This protein binds this small molecule.
Small molecule (SMILES): OC1C(O)C(O)C(O)C(O)C1O

Binding-site contacts:
Ligand atom C4 contacts residue HIS155 of chain 2.B at 3.5 Å.
Ligand atom O3 contacts residue THR173 of chain 2.B at 4.2 Å.
Ligand atom O6 contacts residue TRP272 of chain 2.B at 3.3 Å.
Ligand atom C3 contacts residue TYR235 of chain 2.B at 3.4 Å (hydrophobic).
Ligand atom O3 contacts residue HIS155 of chain 2.B at 3.1 Å.
Ligand atom C2 contacts residue NAI1 of chain 2.E at 3.4 Å.
Ligand atom O4 contacts residue ASN157 of chain 2.B at 3.6 Å.
Ligand atom C5 contacts residue TRP272 of chain 2.B at 3.9 Å (hydrophobic).
Ligand atom C5 contacts residue ASN157 of chain 2.B at 3.9 Å.
Ligand atom O4 contacts residue THR173 of chain 2.B at 3.9 Å.
Ligand atom O3 contacts residue ARG127 of chain 2.B at 4.2 Å.
Ligand atom O4 contacts residue HIS155 of chain 2.B at 2.4 Å (h-bond).
Ligand atom O4 contacts residue TYR235 of chain 2.B at 3.8 Å.
Ligand atom C2 contacts residue TYR235 of chain 2.B at 4.3 Å (hydrophobic).
Ligand atom O1 contacts residue TRP272 of chain 2.B at 3.3 Å.
Ligand atom O3 contacts residue TYR235 of chain 2.B at 3.9 Å.
Ligand atom C2 contacts residue HIS176 of chain 2.B at 3.8 Å.
Ligand atom C3 contacts residue HIS155 of chain 2.B at 3.7 Å.
Ligand atom O3 contacts residue HIS176 of chain 2.B at 2.9 Å.
Ligand atom O2 contacts residue NAI1 of chain 2.E at 3.2 Å (h-bond).
Ligand atom C4 contacts residue TYR235 of chain 2.B at 4.1 Å (hydrophobic).
Ligand atom C5 contacts residue TYR235 of chain 2.B at 4.1 Å (hydrophobic).
Ligand atom O3 contacts residue ASP172 of chain 2.B at 4.5 Å.
Ligand atom C1 contacts residue TRP272 of chain 2.B at 3.3 Å (hydrophobic).
Ligand atom C2 contacts residue TRP272 of chain 2.B at 4.4 Å (hydrophobic).
Ligand atom C4 contacts residue THR173 of chain 2.B at 4.5 Å.
Ligand atom O2 contacts residue HIS176 of chain 2.B at 2.8 Å (h-bond).
Ligand atom O5 contacts residue TYR235 of chain 2.B at 4.5 Å.
Ligand atom O2 contacts residue ASP172 of chain 2.B at 3.8 Å.
Ligand atom C6 contacts residue TRP272 of chain 2.B at 4.0 Å (hydrophobic).
Ligand atom O2 contacts residue LYS97 of chain 2.B at 4.0 Å.
Ligand atom O5 contacts residue ASN157 of chain 2.B at 2.7 Å (h-bond).
Ligand atom O1 contacts residue NAI1 of chain 2.E at 2.7 Å (h-bond).
Ligand atom C3 contacts residue HIS176 of chain 2.B at 4.2 Å.
Ligand atom C1 contacts residue NAI1 of chain 2.E at 3.5 Å.

Sequence of chain 2.B:
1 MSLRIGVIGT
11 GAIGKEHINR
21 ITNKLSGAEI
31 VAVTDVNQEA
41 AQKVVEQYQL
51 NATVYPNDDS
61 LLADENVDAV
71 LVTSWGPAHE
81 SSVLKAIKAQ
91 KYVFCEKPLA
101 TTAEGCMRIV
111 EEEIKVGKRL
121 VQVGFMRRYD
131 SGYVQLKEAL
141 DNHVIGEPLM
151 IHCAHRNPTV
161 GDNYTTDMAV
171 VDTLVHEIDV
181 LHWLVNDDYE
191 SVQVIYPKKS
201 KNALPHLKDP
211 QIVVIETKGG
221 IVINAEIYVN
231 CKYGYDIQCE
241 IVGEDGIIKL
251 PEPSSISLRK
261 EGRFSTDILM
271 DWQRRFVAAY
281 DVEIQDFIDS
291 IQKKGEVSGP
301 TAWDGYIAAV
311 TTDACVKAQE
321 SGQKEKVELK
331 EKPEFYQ